Sequence of chain 1.A:
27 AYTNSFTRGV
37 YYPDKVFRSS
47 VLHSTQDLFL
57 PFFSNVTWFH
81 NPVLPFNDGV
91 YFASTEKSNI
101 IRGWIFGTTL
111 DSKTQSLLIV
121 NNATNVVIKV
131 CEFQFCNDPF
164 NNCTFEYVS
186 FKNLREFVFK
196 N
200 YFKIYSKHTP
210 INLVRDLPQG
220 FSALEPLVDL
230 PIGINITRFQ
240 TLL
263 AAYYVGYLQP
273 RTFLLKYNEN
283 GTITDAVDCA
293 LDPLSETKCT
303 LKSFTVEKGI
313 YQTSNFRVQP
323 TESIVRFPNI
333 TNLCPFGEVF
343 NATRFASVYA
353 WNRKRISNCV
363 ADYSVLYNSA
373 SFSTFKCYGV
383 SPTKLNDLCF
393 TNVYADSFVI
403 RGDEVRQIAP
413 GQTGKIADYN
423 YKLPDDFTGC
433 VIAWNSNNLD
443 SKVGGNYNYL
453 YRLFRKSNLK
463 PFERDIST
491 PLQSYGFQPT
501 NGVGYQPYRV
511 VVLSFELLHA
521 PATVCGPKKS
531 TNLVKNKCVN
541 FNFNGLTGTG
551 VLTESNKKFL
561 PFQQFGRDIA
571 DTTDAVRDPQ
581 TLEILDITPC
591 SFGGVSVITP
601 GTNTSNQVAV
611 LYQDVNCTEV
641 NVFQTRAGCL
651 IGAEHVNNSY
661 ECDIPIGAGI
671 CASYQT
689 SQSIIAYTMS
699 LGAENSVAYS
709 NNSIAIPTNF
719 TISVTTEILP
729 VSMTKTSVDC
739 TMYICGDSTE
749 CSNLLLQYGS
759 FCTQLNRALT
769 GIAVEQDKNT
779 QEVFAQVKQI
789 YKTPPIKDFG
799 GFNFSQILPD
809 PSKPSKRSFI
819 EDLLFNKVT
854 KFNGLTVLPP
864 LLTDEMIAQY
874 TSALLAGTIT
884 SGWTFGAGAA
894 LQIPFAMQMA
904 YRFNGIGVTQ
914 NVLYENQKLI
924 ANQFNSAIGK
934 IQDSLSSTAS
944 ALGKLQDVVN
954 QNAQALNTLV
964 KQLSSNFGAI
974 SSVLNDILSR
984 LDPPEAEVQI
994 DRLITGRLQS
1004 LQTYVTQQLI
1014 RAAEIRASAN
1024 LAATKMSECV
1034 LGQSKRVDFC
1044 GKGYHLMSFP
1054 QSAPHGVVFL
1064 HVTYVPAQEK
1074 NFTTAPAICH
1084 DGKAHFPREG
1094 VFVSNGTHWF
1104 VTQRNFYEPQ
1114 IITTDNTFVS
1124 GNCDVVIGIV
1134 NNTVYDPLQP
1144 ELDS

This small molecule binds to this protein.
Small molecule (SMILES): CC(=O)N[C@@H]1[C@@H](O)[C@H](O)[C@@H](CO)O[C@H]1O

Binding-site contacts:
Ligand atom O5 contacts residue ASN164 of chain 1.A at 4.2 Å.
Ligand atom C2 contacts residue ASN165 of chain 1.A at 2.5 Å.
Ligand atom O5 contacts residue ASN165 of chain 1.A at 2.4 Å (h-bond).
Ligand atom C7 contacts residue ASN165 of chain 1.A at 3.7 Å.
Ligand atom N2 contacts residue ASN165 of chain 1.A at 2.9 Å (h-bond).
Ligand atom C3 contacts residue ASN165 of chain 1.A at 3.8 Å.
Ligand atom C4 contacts residue ASN165 of chain 1.A at 4.2 Å.
Ligand atom C8 contacts residue ASN165 of chain 1.A at 3.7 Å.
Ligand atom C1 contacts residue ASN165 of chain 1.A at 1.4 Å.
Ligand atom C5 contacts residue ASN165 of chain 1.A at 3.6 Å.
Ligand atom O6 contacts residue ASN164 of chain 1.A at 3.8 Å.